Sequence of chain 1.D:
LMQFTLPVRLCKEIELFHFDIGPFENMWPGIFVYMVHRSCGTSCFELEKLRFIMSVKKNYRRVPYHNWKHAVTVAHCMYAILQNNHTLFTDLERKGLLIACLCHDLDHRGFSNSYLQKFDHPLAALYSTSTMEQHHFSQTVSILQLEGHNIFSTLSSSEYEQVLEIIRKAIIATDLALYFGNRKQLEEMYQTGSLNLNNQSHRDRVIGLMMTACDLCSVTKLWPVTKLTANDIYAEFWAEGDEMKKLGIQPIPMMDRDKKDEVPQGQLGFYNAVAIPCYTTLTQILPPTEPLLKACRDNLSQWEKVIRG

A protein and the small-molecule ligand that binds it are described below.
Small molecule (SMILES): Cn1ncc(C(=O)O)c1C(=O)Nc1ccn2cc(-c3ccccc3)nc2n1

Binding-site contacts:
Ligand atom C9 contacts residue PHE283 of chain 1.D at 3.7 Å (hydrophobic).
Ligand atom C15 contacts residue PHE283 of chain 1.D at 3.4 Å (hydrophobic).
Ligand atom C1 contacts residue MET267 of chain 1.D at 3.4 Å (hydrophobic).
Ligand atom N7 contacts residue GLY279 of chain 1.D at 3.8 Å.
Ligand atom N14 contacts residue PHE283 of chain 1.D at 3.6 Å.
Ligand atom C8 contacts residue GLY279 of chain 1.D at 3.6 Å.
Ligand atom O20 contacts residue GLN280 of chain 1.D at 3.0 Å (h-bond).
Ligand atom C27 contacts residue GLU275 of chain 1.D at 3.4 Å.
Ligand atom C12 contacts residue MET267 of chain 1.D at 3.5 Å (hydrophobic).
Ligand atom N5 contacts residue MET267 of chain 1.D at 3.5 Å.
Ligand atom N7 contacts residue MET267 of chain 1.D at 3.4 Å (h-bond).
Ligand atom N5 contacts residue TYR247 of chain 1.D at 2.4 Å (h-bond).
Ligand atom C19 contacts residue MET267 of chain 1.D at 3.5 Å (hydrophobic).
Ligand atom C25 contacts residue PRO266 of chain 1.D at 3.4 Å (hydrophobic).
Ligand atom C19 contacts residue GLY279 of chain 1.D at 3.5 Å.
Ligand atom N4 contacts residue TYR247 of chain 1.D at 3.4 Å (h-bond).
Ligand atom C27 contacts residue LYS272 of chain 1.D at 3.8 Å.
Ligand atom C26 contacts residue LYS272 of chain 1.D at 3.8 Å.
Ligand atom O18 contacts residue PHE283 of chain 1.D at 3.5 Å.
Ligand atom C24 contacts residue MET267 of chain 1.D at 3.6 Å (hydrophobic).
Ligand atom C8 contacts residue MET267 of chain 1.D at 3.5 Å (hydrophobic).
Ligand atom N4 contacts residue MET267 of chain 1.D at 3.7 Å.
Ligand atom C1 contacts residue TYR247 of chain 1.D at 3.2 Å (hydrophobic).
Ligand atom C23 contacts residue VAL276 of chain 1.D at 3.7 Å (hydrophobic).
Ligand atom N11 contacts residue LEU229 of chain 1.D at 3.5 Å.
Ligand atom C15 contacts residue MET267 of chain 1.D at 3.5 Å (hydrophobic).
Ligand atom C12 contacts residue GLY279 of chain 1.D at 3.7 Å.
Ligand atom C6 contacts residue PHE283 of chain 1.D at 3.5 Å (hydrophobic).
Ligand atom C2 contacts residue PHE283 of chain 1.D at 3.6 Å (hydrophobic).
Ligand atom C17 contacts residue MET267 of chain 1.D at 3.4 Å (hydrophobic).
Ligand atom C26 contacts residue GLU275 of chain 1.D at 3.4 Å.
Ligand atom C8 contacts residue TYR247 of chain 1.D at 3.6 Å (hydrophobic).
Ligand atom C3 contacts residue PHE283 of chain 1.D at 3.8 Å (hydrophobic).
Ligand atom O21 contacts residue ILE246 of chain 1.D at 3.0 Å.
Ligand atom C23 contacts residue TYR247 of chain 1.D at 3.5 Å (hydrophobic).
Ligand atom N4 contacts residue GLN280 of chain 1.D at 3.2 Å (h-bond).
Ligand atom C22 contacts residue LEU189 of chain 1.D at 3.8 Å (hydrophobic).
Ligand atom C16 contacts residue ILE246 of chain 1.D at 3.5 Å (hydrophobic).
Ligand atom C9 contacts residue MET267 of chain 1.D at 3.7 Å (hydrophobic).
Ligand atom C26 contacts residue VAL276 of chain 1.D at 3.4 Å (hydrophobic).